Sequence of chain 1.A:
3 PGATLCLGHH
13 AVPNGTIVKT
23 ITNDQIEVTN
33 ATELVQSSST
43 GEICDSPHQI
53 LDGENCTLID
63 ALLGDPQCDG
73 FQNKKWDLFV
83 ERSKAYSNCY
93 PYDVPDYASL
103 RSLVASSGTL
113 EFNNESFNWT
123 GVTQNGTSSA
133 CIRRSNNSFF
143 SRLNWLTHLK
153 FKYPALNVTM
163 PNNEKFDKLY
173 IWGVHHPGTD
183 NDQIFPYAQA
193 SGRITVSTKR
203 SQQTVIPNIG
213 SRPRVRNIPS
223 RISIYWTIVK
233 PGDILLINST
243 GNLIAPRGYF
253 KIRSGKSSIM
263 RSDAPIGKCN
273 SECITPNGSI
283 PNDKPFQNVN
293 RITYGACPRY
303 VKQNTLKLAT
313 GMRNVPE

Binding-site contacts:
Ligand atom C2 contacts residue ASN159 of chain 2.A at 2.5 Å.
Ligand atom O7 contacts residue PRO215 of chain 1.A at 3.5 Å.
Ligand atom C3 contacts residue SER213 of chain 1.A at 4.1 Å.
Ligand atom C8 contacts residue THR181 of chain 1.A at 4.1 Å.
Ligand atom C5 contacts residue LEU238 of chain 2.A at 4.4 Å (hydrophobic).
Ligand atom C4 contacts residue ASN159 of chain 2.A at 4.2 Å.
Ligand atom O5 contacts residue LEU238 of chain 2.A at 4.2 Å.
Ligand atom C3 contacts residue ASN159 of chain 2.A at 3.8 Å.
Ligand atom C7 contacts residue PRO215 of chain 1.A at 4.2 Å (hydrophobic).
Ligand atom C8 contacts residue PRO215 of chain 1.A at 4.1 Å (hydrophobic).
Ligand atom C6 contacts residue ASN219 of chain 1.A at 3.9 Å.
Ligand atom O3 contacts residue SER213 of chain 1.A at 4.4 Å.
Ligand atom O6 contacts residue ARG216 of chain 1.A at 4.1 Å.
Ligand atom O7 contacts residue ARG216 of chain 1.A at 3.0 Å (salt-bridge).
Ligand atom O5 contacts residue ARG216 of chain 1.A at 3.9 Å.
Ligand atom C1 contacts residue ASN159 of chain 2.A at 1.4 Å.
Ligand atom O7 contacts residue ASN159 of chain 2.A at 4.2 Å.
Ligand atom C2 contacts residue ARG216 of chain 1.A at 4.0 Å.
Ligand atom C8 contacts residue SER213 of chain 1.A at 4.1 Å.
Ligand atom C8 contacts residue ARG216 of chain 1.A at 4.2 Å.
Ligand atom C7 contacts residue ARG216 of chain 1.A at 3.9 Å.
Ligand atom O7 contacts residue ARG214 of chain 1.A at 4.0 Å.
Ligand atom O3 contacts residue ARG216 of chain 1.A at 3.6 Å.
Ligand atom C7 contacts residue ASN159 of chain 2.A at 3.9 Å.
Ligand atom O5 contacts residue ASN159 of chain 2.A at 2.3 Å (h-bond).
Ligand atom N2 contacts residue SER213 of chain 1.A at 3.8 Å.
Ligand atom C5 contacts residue ASN159 of chain 2.A at 3.6 Å.
Ligand atom C8 contacts residue ILE236 of chain 2.A at 4.0 Å (hydrophobic).
Ligand atom C1 contacts residue LEU238 of chain 2.A at 4.4 Å (hydrophobic).
Ligand atom C4 contacts residue ARG216 of chain 1.A at 4.2 Å.
Ligand atom C5 contacts residue ASN219 of chain 1.A at 4.0 Å.
Ligand atom C1 contacts residue ARG216 of chain 1.A at 4.3 Å.
Ligand atom C7 contacts residue SER213 of chain 1.A at 4.4 Å.
Ligand atom C6 contacts residue THR161 of chain 2.A at 4.1 Å.
Ligand atom C3 contacts residue ARG216 of chain 1.A at 4.3 Å.
Ligand atom O4 contacts residue ARG216 of chain 1.A at 4.3 Å.
Ligand atom N2 contacts residue ASN159 of chain 2.A at 3.1 Å (h-bond).

A small-molecule ligand and the protein it binds are described below.
Small molecule (SMILES): CC(=O)N[C@H]1[C@H](O[C@H]2[C@H](O)[C@@H](NC(C)=O)CO[C@@H]2CO)O[C@H](CO)[C@@H](O[C@@H]2O[C@H](CO)[C@@H](O)[C@H](O[C@H]3O[C@H](CO)[C@@H](O)[C@H](O)[C@@H]3O)[C@@H]2O)[C@@H]1O

Sequence of chain 2.A:
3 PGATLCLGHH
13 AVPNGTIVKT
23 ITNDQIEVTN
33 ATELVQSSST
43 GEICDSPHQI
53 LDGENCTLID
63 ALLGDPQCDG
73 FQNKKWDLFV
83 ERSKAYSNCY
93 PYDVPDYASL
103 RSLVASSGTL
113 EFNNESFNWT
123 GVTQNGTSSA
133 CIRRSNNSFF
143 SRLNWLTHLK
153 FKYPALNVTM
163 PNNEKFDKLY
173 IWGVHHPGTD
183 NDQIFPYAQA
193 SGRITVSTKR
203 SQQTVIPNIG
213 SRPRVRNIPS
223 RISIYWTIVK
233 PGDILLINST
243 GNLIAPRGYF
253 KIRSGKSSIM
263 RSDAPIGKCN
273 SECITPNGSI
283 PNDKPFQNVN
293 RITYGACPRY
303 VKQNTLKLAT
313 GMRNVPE